Sequence of chain 1.D:
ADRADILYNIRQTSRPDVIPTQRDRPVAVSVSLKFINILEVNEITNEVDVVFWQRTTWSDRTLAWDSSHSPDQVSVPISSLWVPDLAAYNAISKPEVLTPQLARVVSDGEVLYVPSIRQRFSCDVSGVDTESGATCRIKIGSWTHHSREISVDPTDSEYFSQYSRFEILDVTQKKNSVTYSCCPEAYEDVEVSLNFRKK

Binding-site contacts:
Ligand atom C9 contacts residue TRP143 of chain 1.D at 3.2 Å (hydrophobic).
Ligand atom N3 contacts residue THR144 of chain 1.D at 3.7 Å.
Ligand atom CL1 contacts residue LEU102 of chain 1.E at 3.9 Å.
Ligand atom C3 contacts residue TYR185 of chain 1.D at 3.6 Å (hydrophobic).
Ligand atom C10 contacts residue TYR185 of chain 1.D at 3.2 Å (hydrophobic).
Ligand atom F2 contacts residue TYR185 of chain 1.D at 3.8 Å.
Ligand atom CL1 contacts residue ALA103 of chain 1.E at 3.9 Å.
Ligand atom N2 contacts residue TYR185 of chain 1.D at 3.4 Å.
Ligand atom C11 contacts residue TRP53 of chain 1.E at 3.2 Å (hydrophobic).
Ligand atom F3 contacts residue CYS188 of chain 1.D at 3.3 Å.
Ligand atom F2 contacts residue CYS188 of chain 1.D at 3.3 Å.
Ligand atom C5 contacts residue TRP143 of chain 1.D at 3.0 Å (hydrophobic).
Ligand atom C6 contacts residue TYR192 of chain 1.D at 3.7 Å (hydrophobic).
Ligand atom F1 contacts residue TYR192 of chain 1.D at 2.8 Å.
Ligand atom C6 contacts residue TRP143 of chain 1.D at 3.9 Å (hydrophobic).
Ligand atom C10 contacts residue TRP143 of chain 1.D at 3.8 Å (hydrophobic).
Ligand atom C4 contacts residue TRP143 of chain 1.D at 3.0 Å (hydrophobic).
Ligand atom C2 contacts residue CYS188 of chain 1.D at 3.9 Å (hydrophobic).
Ligand atom N3 contacts residue VAL114 of chain 1.E at 3.7 Å.
Ligand atom C2 contacts residue TYR192 of chain 1.D at 3.9 Å (hydrophobic).
Ligand atom C7 contacts residue LEU112 of chain 1.E at 3.7 Å (hydrophobic).
Ligand atom F3 contacts residue ARG55 of chain 1.E at 3.7 Å.
Ligand atom O1 contacts residue CYS187 of chain 1.D at 3.5 Å (h-bond).
Ligand atom C11 contacts residue TRP143 of chain 1.D at 3.8 Å (hydrophobic).
Ligand atom F3 contacts residue CYS187 of chain 1.D at 3.4 Å.
Ligand atom C7 contacts residue ARG104 of chain 1.E at 3.8 Å.
Ligand atom C12 contacts residue TRP53 of chain 1.E at 3.1 Å (hydrophobic).
Ligand atom CL1 contacts residue LEU112 of chain 1.E at 3.1 Å.
Ligand atom N1 contacts residue TYR185 of chain 1.D at 3.6 Å.
Ligand atom F2 contacts residue CYS187 of chain 1.D at 2.9 Å.
Ligand atom O1 contacts residue ARG55 of chain 1.E at 3.0 Å (salt-bridge).
Ligand atom C11 contacts residue TYR185 of chain 1.D at 3.5 Å (hydrophobic).
Ligand atom C9 contacts residue VAL114 of chain 1.E at 3.9 Å (hydrophobic).
Ligand atom CL1 contacts residue ARG104 of chain 1.E at 3.4 Å.
Ligand atom C13 contacts residue TYR185 of chain 1.D at 3.6 Å (hydrophobic).
Ligand atom F3 contacts residue LEU112 of chain 1.E at 3.5 Å.
Ligand atom N3 contacts residue TRP143 of chain 1.D at 3.7 Å.
Ligand atom C2 contacts residue CYS187 of chain 1.D at 3.6 Å (hydrophobic).
Ligand atom C12 contacts residue TYR185 of chain 1.D at 3.6 Å (hydrophobic).
Ligand atom C4 contacts residue TYR185 of chain 1.D at 3.5 Å (hydrophobic).

A small-molecule ligand and the protein it binds are described below.
Small molecule (SMILES): O=C(/N=c1\ccccn1Cc1ccc(Cl)nc1)C(F)(F)F

Sequence of chain 1.E:
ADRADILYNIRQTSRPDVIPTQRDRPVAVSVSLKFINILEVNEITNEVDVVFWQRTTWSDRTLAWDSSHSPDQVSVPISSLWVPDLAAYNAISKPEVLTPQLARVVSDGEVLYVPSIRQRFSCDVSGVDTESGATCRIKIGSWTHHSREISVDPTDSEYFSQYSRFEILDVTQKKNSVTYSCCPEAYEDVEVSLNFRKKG